Binding-site contacts:
Ligand atom N3B contacts residue MG1 of chain 3.D at 3.4 Å.
Ligand atom O2' contacts residue PHE28 of chain 3.A at 3.3 Å.
Ligand atom O6 contacts residue ASN116 of chain 3.A at 3.3 Å (h-bond).
Ligand atom O3G contacts residue GLY60 of chain 3.A at 2.9 Å (h-bond).
Ligand atom O1B contacts residue LYS16 of chain 3.A at 2.9 Å (salt-bridge).
Ligand atom PG contacts residue MG1 of chain 3.D at 3.2 Å.
Ligand atom O3A contacts residue GLY15 of chain 3.A at 3.1 Å (h-bond).
Ligand atom C6 contacts residue LYS117 of chain 3.A at 3.5 Å.
Ligand atom O1B contacts residue GLY15 of chain 3.A at 3.1 Å (h-bond).
Ligand atom N2 contacts residue ASP119 of chain 3.A at 2.8 Å (salt-bridge).
Ligand atom O6 contacts residue ASP119 of chain 3.A at 3.5 Å (salt-bridge).
Ligand atom O3' contacts residue ASP30 of chain 3.A at 2.8 Å (salt-bridge).
Ligand atom N1 contacts residue ASP119 of chain 3.A at 2.8 Å (salt-bridge).
Ligand atom C2' contacts residue VAL29 of chain 3.A at 3.5 Å (hydrophobic).
Ligand atom O4' contacts residue LYS117 of chain 3.A at 3.2 Å (salt-bridge).
Ligand atom C5 contacts residue LYS117 of chain 3.A at 3.6 Å.
Ligand atom O3G contacts residue LYS16 of chain 3.A at 2.5 Å (salt-bridge).
Ligand atom O1A contacts residue SER17 of chain 3.A at 3.4 Å (h-bond).
Ligand atom O6 contacts residue SER145 of chain 3.A at 3.4 Å.
Ligand atom O1A contacts residue ALA18 of chain 3.A at 2.8 Å (h-bond).
Ligand atom O2' contacts residue ASP30 of chain 3.A at 3.1 Å (salt-bridge).
Ligand atom O2B contacts residue LYS16 of chain 3.A at 3.4 Å (salt-bridge).
Ligand atom N7 contacts residue ASN116 of chain 3.A at 3.2 Å (h-bond).
Ligand atom O2B contacts residue MG1 of chain 3.D at 2.2 Å.
Ligand atom O6 contacts residue LYS147 of chain 3.A at 3.5 Å (salt-bridge).
Ligand atom O6 contacts residue ALA146 of chain 3.A at 2.9 Å (h-bond).
Ligand atom O1A contacts residue GLY15 of chain 3.A at 3.2 Å.
Ligand atom O2G contacts residue THR35 of chain 3.A at 2.9 Å (h-bond).
Ligand atom O2G contacts residue MG1 of chain 3.D at 2.1 Å.
Ligand atom PB contacts residue MG1 of chain 3.D at 3.3 Å.
Ligand atom O2' contacts residue VAL29 of chain 3.A at 2.7 Å (h-bond).
Ligand atom O1B contacts residue GLY13 of chain 3.A at 3.5 Å (h-bond).
Ligand atom O3A contacts residue GLY13 of chain 3.A at 3.6 Å.
Ligand atom O1G contacts residue PRO34 of chain 3.A at 3.5 Å.
Ligand atom O1B contacts residue VAL14 of chain 3.A at 3.2 Å (h-bond).
Ligand atom O3G contacts residue GLY12 of chain 3.A at 3.4 Å.
Ligand atom O6 contacts residue LYS117 of chain 3.A at 3.4 Å.
Ligand atom PB contacts residue LYS16 of chain 3.A at 3.6 Å.
Ligand atom N3B contacts residue GLY13 of chain 3.A at 3.2 Å (h-bond).
Ligand atom O2B contacts residue SER17 of chain 3.A at 2.9 Å (h-bond).

Sequence of chain 3.A:
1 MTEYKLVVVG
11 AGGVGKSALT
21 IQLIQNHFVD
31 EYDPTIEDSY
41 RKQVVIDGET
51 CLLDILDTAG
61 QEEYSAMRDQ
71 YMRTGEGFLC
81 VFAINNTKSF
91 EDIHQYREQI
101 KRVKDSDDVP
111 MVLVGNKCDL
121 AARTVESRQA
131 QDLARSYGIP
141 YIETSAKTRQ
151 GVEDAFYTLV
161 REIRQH

This small molecule binds to this protein.
Small molecule (SMILES): Nc1nc2c(ncn2[C@@H]2O[C@H](CO[P](=O)(O)O[P](=O)(O)NP(=O)(O)O)[C@@H](O)[C@H]2O)c(=O)[nH]1